Binding-site contacts:
Ligand atom O7 contacts residue ALA158 of chain 1.B at 4.1 Å.
Ligand atom C3 contacts residue ASN160 of chain 1.B at 3.5 Å.
Ligand atom C7 contacts residue ASN160 of chain 1.B at 3.8 Å.
Ligand atom O3 contacts residue ASN159 of chain 1.B at 2.9 Å (h-bond).
Ligand atom C2 contacts residue ASN159 of chain 1.B at 3.5 Å.
Ligand atom O7 contacts residue ASN160 of chain 1.B at 3.8 Å.
Ligand atom O7 contacts residue ASN159 of chain 1.B at 2.7 Å (h-bond).
Ligand atom O5 contacts residue ASN160 of chain 1.B at 2.4 Å (h-bond).
Ligand atom O6 contacts residue GLU128 of chain 1.B at 3.7 Å.
Ligand atom N2 contacts residue ASN160 of chain 1.B at 3.6 Å (h-bond).
Ligand atom C6 contacts residue ASN160 of chain 1.B at 3.2 Å.
Ligand atom C4 contacts residue ASN159 of chain 1.B at 4.2 Å.
Ligand atom C3 contacts residue ASN159 of chain 1.B at 3.6 Å.
Ligand atom O3 contacts residue ASN160 of chain 1.B at 4.5 Å.
Ligand atom N2 contacts residue ASN159 of chain 1.B at 4.1 Å.
Ligand atom C1 contacts residue ASN160 of chain 1.B at 1.4 Å.
Ligand atom C4 contacts residue ASN160 of chain 1.B at 3.3 Å.
Ligand atom C7 contacts residue ASN159 of chain 1.B at 3.7 Å.
Ligand atom C2 contacts residue ASN160 of chain 1.B at 2.5 Å.
Ligand atom C5 contacts residue ASN160 of chain 1.B at 3.1 Å.
Ligand atom O6 contacts residue ASN160 of chain 1.B at 3.1 Å (h-bond).

A protein and the small-molecule ligand that binds it are described below.
Small molecule (SMILES): CC(=O)N[C@@H]1[C@@H](O)[C@H](O)[C@@H](CO)O[C@H]1O

Sequence of chain 1.B:
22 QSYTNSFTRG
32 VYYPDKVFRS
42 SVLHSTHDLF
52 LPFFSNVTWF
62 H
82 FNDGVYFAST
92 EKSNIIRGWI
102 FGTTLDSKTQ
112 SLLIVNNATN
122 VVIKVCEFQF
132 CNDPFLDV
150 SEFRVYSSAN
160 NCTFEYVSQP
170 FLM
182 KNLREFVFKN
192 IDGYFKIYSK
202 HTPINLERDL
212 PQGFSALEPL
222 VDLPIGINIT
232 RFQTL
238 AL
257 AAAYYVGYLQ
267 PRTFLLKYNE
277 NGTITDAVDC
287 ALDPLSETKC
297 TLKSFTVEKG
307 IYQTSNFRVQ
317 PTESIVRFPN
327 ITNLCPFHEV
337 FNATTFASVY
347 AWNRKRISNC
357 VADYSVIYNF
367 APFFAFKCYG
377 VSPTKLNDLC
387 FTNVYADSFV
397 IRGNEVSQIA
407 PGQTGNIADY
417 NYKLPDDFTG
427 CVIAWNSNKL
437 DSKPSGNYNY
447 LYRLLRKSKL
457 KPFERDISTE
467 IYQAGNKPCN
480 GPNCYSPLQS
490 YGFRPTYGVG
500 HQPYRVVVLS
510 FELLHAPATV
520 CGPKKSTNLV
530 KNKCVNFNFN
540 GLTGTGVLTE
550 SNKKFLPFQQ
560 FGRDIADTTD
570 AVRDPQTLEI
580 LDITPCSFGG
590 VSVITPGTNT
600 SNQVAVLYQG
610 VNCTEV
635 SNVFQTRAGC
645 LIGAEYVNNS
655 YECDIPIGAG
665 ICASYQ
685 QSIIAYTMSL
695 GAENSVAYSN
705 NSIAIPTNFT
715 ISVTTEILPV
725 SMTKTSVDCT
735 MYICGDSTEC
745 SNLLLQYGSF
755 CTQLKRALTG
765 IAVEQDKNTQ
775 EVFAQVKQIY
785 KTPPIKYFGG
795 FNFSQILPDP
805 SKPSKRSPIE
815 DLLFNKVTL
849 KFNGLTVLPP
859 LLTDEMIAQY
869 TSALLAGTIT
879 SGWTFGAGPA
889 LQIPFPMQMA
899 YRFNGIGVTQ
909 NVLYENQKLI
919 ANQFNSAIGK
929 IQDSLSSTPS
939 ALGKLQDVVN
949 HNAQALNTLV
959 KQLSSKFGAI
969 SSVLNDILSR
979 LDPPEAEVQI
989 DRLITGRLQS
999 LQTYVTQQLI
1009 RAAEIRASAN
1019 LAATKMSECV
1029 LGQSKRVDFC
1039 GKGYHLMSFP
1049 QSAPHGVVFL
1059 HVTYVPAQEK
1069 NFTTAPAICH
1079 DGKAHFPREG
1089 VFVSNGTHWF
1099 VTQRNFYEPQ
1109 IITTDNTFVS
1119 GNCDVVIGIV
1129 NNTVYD